Binding-site contacts:
Ligand atom O5 contacts residue ASN154 of chain 36.A at 3.7 Å.
Ligand atom C7 contacts residue GLY150 of chain 36.A at 4.5 Å.
Ligand atom C1 contacts residue ASN154 of chain 36.A at 2.6 Å.
Ligand atom C5 contacts residue THR156 of chain 36.A at 3.7 Å.
Ligand atom O7 contacts residue ASN154 of chain 36.A at 1.3 Å (h-bond).
Ligand atom O7 contacts residue VAL153 of chain 36.A at 2.8 Å (h-bond).
Ligand atom C7 contacts residue VAL153 of chain 36.A at 4.0 Å (hydrophobic).
Ligand atom N2 contacts residue ASN154 of chain 36.A at 2.2 Å (h-bond).
Ligand atom C8 contacts residue ASN154 of chain 36.A at 3.4 Å.
Ligand atom C1 contacts residue THR156 of chain 36.A at 4.1 Å.
Ligand atom C7 contacts residue ASN154 of chain 36.A at 1.9 Å.
Ligand atom C2 contacts residue ASN154 of chain 36.A at 2.9 Å.
Ligand atom O7 contacts residue GLY150 of chain 36.A at 4.2 Å.
Ligand atom O5 contacts residue THR156 of chain 36.A at 3.9 Å.
Ligand atom O7 contacts residue THR156 of chain 36.A at 4.2 Å.
Ligand atom C3 contacts residue ASN154 of chain 36.A at 4.3 Å.
Ligand atom C6 contacts residue THR156 of chain 36.A at 4.2 Å.
Ligand atom C8 contacts residue GLY150 of chain 36.A at 4.3 Å.

A protein and the small-molecule ligand that binds it are described below.
Small molecule (SMILES): CC(=O)N[C@H]1[C@H](O[C@H]2[C@H](O)[C@@H](NC(C)=O)CO[C@@H]2CO)O[C@H](CO)[C@@H](O)[C@@H]1O

Sequence of chain 36.A:
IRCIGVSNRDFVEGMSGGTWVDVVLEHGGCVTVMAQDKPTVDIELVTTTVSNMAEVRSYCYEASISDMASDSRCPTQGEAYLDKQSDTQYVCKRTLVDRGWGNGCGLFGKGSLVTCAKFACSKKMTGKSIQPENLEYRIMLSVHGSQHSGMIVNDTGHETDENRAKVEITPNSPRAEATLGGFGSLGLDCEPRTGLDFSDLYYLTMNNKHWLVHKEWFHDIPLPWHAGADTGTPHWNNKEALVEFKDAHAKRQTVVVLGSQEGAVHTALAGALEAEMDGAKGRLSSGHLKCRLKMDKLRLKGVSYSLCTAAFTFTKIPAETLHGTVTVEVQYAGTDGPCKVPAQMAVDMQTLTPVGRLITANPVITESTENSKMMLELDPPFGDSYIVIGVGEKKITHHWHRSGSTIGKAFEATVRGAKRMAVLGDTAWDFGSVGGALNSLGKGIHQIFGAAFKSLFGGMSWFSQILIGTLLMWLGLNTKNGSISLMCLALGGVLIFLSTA